Binding-site contacts:
Ligand atom O contacts residue ASN123 of chain 1.A at 2.8 Å (h-bond).
Ligand atom CE contacts residue TYR100 of chain 1.A at 3.6 Å (hydrophobic).
Ligand atom CA contacts residue ASN121 of chain 1.A at 3.5 Å.
Ligand atom NE1 contacts residue TYR134 of chain 1.A at 2.9 Å (h-bond).
Ligand atom NH1 contacts residue ASN123 of chain 1.A at 3.7 Å.
Ligand atom NE contacts residue SER130 of chain 1.A at 3.5 Å (h-bond).
Ligand atom NE1 contacts residue PHE81 of chain 1.A at 3.7 Å.
Ligand atom CA contacts residue ASN123 of chain 1.A at 3.3 Å.
Ligand atom NH2 contacts residue SER130 of chain 1.A at 2.9 Å (h-bond).
Ligand atom CB contacts residue ASN121 of chain 1.A at 3.6 Å.
Ligand atom CD1 contacts residue ASN123 of chain 1.A at 3.7 Å.
Ligand atom CZ contacts residue TYR132 of chain 1.A at 3.4 Å (hydrophobic).
Ligand atom N contacts residue ASN121 of chain 1.A at 2.9 Å (h-bond).
Ligand atom O contacts residue ASN121 of chain 1.A at 3.4 Å (h-bond).
Ligand atom C contacts residue ASN121 of chain 1.A at 3.5 Å.
Ligand atom CD1 contacts residue PRO124 of chain 1.A at 3.7 Å (hydrophobic).
Ligand atom C contacts residue ASN121 of chain 1.A at 3.6 Å.
Ligand atom CA contacts residue ASN121 of chain 1.A at 3.2 Å.
Ligand atom CE contacts residue ASN121 of chain 1.A at 3.6 Å.
Ligand atom CZ contacts residue SER130 of chain 1.A at 3.6 Å.
Ligand atom N contacts residue ASN121 of chain 1.A at 2.8 Å (h-bond).
Ligand atom NH1 contacts residue TYR132 of chain 1.A at 3.2 Å (h-bond).
Ligand atom C contacts residue ASN123 of chain 1.A at 3.7 Å.
Ligand atom SG contacts residue MTN1 of chain 1.C at 2.1 Å (h-bond).
Ligand atom NH1 contacts residue LYS133 of chain 1.A at 3.5 Å.
Ligand atom NH1 contacts residue MET122 of chain 1.A at 3.6 Å.
Ligand atom CB contacts residue ASN121 of chain 1.A at 3.7 Å.
Ligand atom CG2 contacts residue ASN121 of chain 1.A at 3.7 Å.
Ligand atom CB contacts residue ASN123 of chain 1.A at 3.7 Å.
Ligand atom CG2 contacts residue THR84 of chain 1.A at 3.7 Å.
Ligand atom CB contacts residue MTN1 of chain 1.C at 3.2 Å.
Ligand atom N contacts residue ASN123 of chain 1.A at 3.1 Å (h-bond).
Ligand atom OG1 contacts residue ASN126 of chain 1.A at 3.4 Å.
Ligand atom CD contacts residue GLY120 of chain 1.A at 3.4 Å.
Ligand atom NH2 contacts residue ASN123 of chain 1.A at 3.4 Å (h-bond).
Ligand atom NH1 contacts residue GLY120 of chain 1.A at 2.8 Å (h-bond).
Ligand atom NE1 contacts residue MTN1 of chain 1.C at 3.5 Å.
Ligand atom SD contacts residue VAL106 of chain 1.A at 3.6 Å.
Ligand atom CG contacts residue ASN121 of chain 1.A at 3.5 Å.
Ligand atom NH2 contacts residue TYR132 of chain 1.A at 2.8 Å (h-bond).

Sequence of chain 1.A:
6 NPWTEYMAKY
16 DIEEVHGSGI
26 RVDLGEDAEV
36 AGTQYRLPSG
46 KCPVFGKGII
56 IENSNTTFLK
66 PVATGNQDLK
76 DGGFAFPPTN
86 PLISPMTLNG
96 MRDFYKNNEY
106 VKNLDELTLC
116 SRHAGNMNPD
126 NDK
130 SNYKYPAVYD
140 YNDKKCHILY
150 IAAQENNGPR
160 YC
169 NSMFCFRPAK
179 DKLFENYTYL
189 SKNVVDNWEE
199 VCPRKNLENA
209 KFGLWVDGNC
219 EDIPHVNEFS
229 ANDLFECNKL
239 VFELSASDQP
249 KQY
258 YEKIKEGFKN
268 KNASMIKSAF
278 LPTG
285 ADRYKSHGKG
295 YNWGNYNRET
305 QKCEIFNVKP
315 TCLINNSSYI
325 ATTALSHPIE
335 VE

A protein and the small-molecule ligand that binds it are described below.
Small molecule (SMILES): CC[C@H](C)[C@@H]1NC(=O)[C@H](CCC(N)=O)NC(=O)[C@H](CCSC)NC(=O)[C@@H]2CCCN2C(=O)[C@@H]2CCCN2C(=O)[C@H](CO)NC(=O)[C@H](CCSC)NC(=O)[C@H](CCCN=C(N)N)NC(=O)[C@H]([C@@H](C)O)NC(=O)[C@H]([C@@H](C)O)NC(=O)[C@H](CC2=c3ccccc3=NC2)NC(=O)[C@H](CS)NC(=O)[C@@H]2CCCN2C1=O